The small molecule below binds the protein below.
Small molecule (SMILES): Cc1cnc(Nc2ccc(C3CCN(C)CC3)c(F)c2)nc1Nc1ccc2c(c1)N(S(=O)(=O)C(C)(C)C)CC2

Binding-site contacts:
Ligand atom C15 contacts residue GLU106 of chain 1.A at 3.2 Å.
Ligand atom C19 contacts residue LEU108 of chain 1.A at 3.6 Å (hydrophobic).
Ligand atom C15 contacts residue LEU108 of chain 1.A at 3.7 Å (hydrophobic).
Ligand atom O38 contacts residue ASN157 of chain 1.A at 2.8 Å (h-bond).
Ligand atom C03 contacts residue GLY34 of chain 1.A at 3.4 Å.
Ligand atom C07 contacts residue GLY32 of chain 1.A at 3.7 Å.
Ligand atom C21 contacts residue GLY111 of chain 1.A at 3.5 Å.
Ligand atom C09 contacts residue GLY32 of chain 1.A at 3.7 Å.
Ligand atom C14 contacts residue LEU159 of chain 1.A at 3.3 Å (hydrophobic).
Ligand atom C06 contacts residue ARG156 of chain 1.A at 3.6 Å.
Ligand atom C15 contacts residue LEU159 of chain 1.A at 3.6 Å (hydrophobic).
Ligand atom O37 contacts residue ASN157 of chain 1.A at 3.2 Å (h-bond).
Ligand atom N05 contacts residue ARG156 of chain 1.A at 3.5 Å (salt-bridge).
Ligand atom C39 contacts residue ASP170 of chain 1.A at 3.7 Å.
Ligand atom C21 contacts residue LEU31 of chain 1.A at 3.7 Å (hydrophobic).
Ligand atom C39 contacts residue VAL39 of chain 1.A at 3.7 Å (hydrophobic).
Ligand atom C20 contacts residue LEU108 of chain 1.A at 3.5 Å (hydrophobic).
Ligand atom O38 contacts residue ARG156 of chain 1.A at 3.0 Å (salt-bridge).
Ligand atom C34 contacts residue MET105 of chain 1.A at 3.6 Å (hydrophobic).
Ligand atom N18 contacts residue LEU108 of chain 1.A at 2.9 Å (h-bond).
Ligand atom S04 contacts residue ASN157 of chain 1.A at 3.6 Å.
Ligand atom N12 contacts residue VAL39 of chain 1.A at 3.5 Å.
Ligand atom C20 contacts residue TYR107 of chain 1.A at 3.5 Å (hydrophobic).
Ligand atom O37 contacts residue ASP170 of chain 1.A at 3.1 Å.
Ligand atom F24 contacts residue LEU31 of chain 1.A at 3.4 Å.
Ligand atom C23 contacts residue GLY111 of chain 1.A at 3.6 Å.
Ligand atom C13 contacts residue LEU159 of chain 1.A at 3.4 Å (hydrophobic).
Ligand atom C25 contacts residue GLY111 of chain 1.A at 3.6 Å.
Ligand atom C03 contacts residue LYS33 of chain 1.A at 3.6 Å.
Ligand atom C09 contacts residue LEU31 of chain 1.A at 3.6 Å (hydrophobic).
Ligand atom C19 contacts residue GLY111 of chain 1.A at 3.4 Å.
Ligand atom C01 contacts residue ASP170 of chain 1.A at 3.5 Å.
Ligand atom C14 contacts residue ALA56 of chain 1.A at 3.7 Å (hydrophobic).
Ligand atom C34 contacts residue GLY169 of chain 1.A at 3.7 Å.
Ligand atom C15 contacts residue ALA56 of chain 1.A at 3.6 Å (hydrophobic).
Ligand atom N18 contacts residue TYR107 of chain 1.A at 3.6 Å.
Ligand atom C10 contacts residue LEU31 of chain 1.A at 3.7 Å (hydrophobic).
Ligand atom N16 contacts residue LEU108 of chain 1.A at 3.0 Å (h-bond).
Ligand atom C20 contacts residue GLY111 of chain 1.A at 3.4 Å.
Ligand atom C22 contacts residue GLY111 of chain 1.A at 3.6 Å.

Sequence of chain 1.A:
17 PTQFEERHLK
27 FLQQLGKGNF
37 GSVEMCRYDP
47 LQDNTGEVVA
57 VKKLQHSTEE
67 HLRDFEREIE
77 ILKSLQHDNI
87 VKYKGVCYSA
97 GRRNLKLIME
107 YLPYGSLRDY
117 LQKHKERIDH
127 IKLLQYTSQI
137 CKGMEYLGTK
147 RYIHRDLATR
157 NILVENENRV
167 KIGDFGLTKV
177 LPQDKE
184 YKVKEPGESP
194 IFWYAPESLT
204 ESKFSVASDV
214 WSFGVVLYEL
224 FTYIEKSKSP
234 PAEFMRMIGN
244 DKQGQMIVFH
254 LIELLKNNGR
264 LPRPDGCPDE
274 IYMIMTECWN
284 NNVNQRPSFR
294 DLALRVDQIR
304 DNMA